A protein and the small-molecule ligand that binds it are described below.
Small molecule (SMILES): CC(=O)N[C@@H]1[C@@H](O)[C@H](O)[C@@H](CO)O[C@H]1O

Sequence of chain 1.A:
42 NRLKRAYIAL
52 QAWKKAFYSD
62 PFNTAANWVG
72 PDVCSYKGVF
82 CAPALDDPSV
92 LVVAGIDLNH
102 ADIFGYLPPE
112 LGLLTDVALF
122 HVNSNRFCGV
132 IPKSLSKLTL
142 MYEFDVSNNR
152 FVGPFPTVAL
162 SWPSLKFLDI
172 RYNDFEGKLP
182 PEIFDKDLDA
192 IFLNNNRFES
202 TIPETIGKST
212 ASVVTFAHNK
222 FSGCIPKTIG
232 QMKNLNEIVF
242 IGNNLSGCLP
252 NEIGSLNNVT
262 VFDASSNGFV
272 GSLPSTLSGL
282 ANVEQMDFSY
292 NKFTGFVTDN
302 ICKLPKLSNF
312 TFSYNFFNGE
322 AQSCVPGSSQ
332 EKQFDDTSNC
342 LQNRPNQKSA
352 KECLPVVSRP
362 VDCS

Binding-site contacts:
Ligand atom O7 contacts residue SER256 of chain 1.A at 4.1 Å.
Ligand atom C7 contacts residue ASN259 of chain 1.A at 3.2 Å.
Ligand atom O7 contacts residue MET233 of chain 1.A at 4.1 Å.
Ligand atom C8 contacts residue ASN235 of chain 1.A at 3.1 Å.
Ligand atom C8 contacts residue MET233 of chain 1.A at 4.3 Å (hydrophobic).
Ligand atom C8 contacts residue ASN259 of chain 1.A at 3.4 Å.
Ligand atom C2 contacts residue ASN259 of chain 1.A at 2.4 Å.
Ligand atom N2 contacts residue ASN258 of chain 1.A at 3.2 Å (h-bond).
Ligand atom O7 contacts residue ASN259 of chain 1.A at 4.1 Å.
Ligand atom C7 contacts residue ASN258 of chain 1.A at 3.4 Å.
Ligand atom C4 contacts residue ASN259 of chain 1.A at 4.2 Å.
Ligand atom N2 contacts residue ASN259 of chain 1.A at 2.8 Å (h-bond).
Ligand atom C1 contacts residue ASN259 of chain 1.A at 1.4 Å.
Ligand atom O7 contacts residue ASN258 of chain 1.A at 3.0 Å (h-bond).
Ligand atom C3 contacts residue ASN259 of chain 1.A at 3.7 Å.
Ligand atom C8 contacts residue LYS234 of chain 1.A at 3.6 Å.
Ligand atom O5 contacts residue ASN259 of chain 1.A at 2.4 Å (h-bond).
Ligand atom C1 contacts residue ASN258 of chain 1.A at 4.4 Å.
Ligand atom C5 contacts residue ASN259 of chain 1.A at 3.7 Å.
Ligand atom C2 contacts residue ASN258 of chain 1.A at 4.3 Å.